Sequence of chain 1.C:
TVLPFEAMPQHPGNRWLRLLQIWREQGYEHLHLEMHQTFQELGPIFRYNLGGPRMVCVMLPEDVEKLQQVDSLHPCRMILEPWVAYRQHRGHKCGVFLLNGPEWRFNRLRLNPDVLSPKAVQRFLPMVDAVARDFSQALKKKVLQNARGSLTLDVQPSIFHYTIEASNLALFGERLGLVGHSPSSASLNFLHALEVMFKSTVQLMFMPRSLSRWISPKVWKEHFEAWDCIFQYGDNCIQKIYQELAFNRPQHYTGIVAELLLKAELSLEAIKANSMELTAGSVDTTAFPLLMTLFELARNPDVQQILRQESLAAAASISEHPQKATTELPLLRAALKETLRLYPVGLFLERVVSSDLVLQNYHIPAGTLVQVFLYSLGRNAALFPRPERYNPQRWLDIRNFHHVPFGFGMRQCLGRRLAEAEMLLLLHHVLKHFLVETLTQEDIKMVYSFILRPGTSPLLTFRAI

A small-molecule ligand and the protein it binds are described below.
Small molecule (SMILES): N#Cc1ccc([C@H]2CCc3cncn32)c(F)c1

Binding-site contacts:
Ligand atom C16 contacts residue THR295 of chain 1.C at 3.8 Å.
Ligand atom C07 contacts residue ALA290 of chain 1.C at 4.0 Å (hydrophobic).
Ligand atom C06 contacts residue TRP93 of chain 1.C at 4.0 Å (hydrophobic).
Ligand atom C13 contacts residue THR295 of chain 1.C at 3.6 Å.
Ligand atom C09 contacts residue TRP93 of chain 1.C at 3.9 Å (hydrophobic).
Ligand atom C09 contacts residue ALA290 of chain 1.C at 3.7 Å (hydrophobic).
Ligand atom C05 contacts residue PHE107 of chain 1.C at 3.9 Å (hydrophobic).
Ligand atom C12 contacts residue THR295 of chain 1.C at 4.0 Å.
Ligand atom C03 contacts residue TRP93 of chain 1.C at 3.5 Å (hydrophobic).
Ligand atom C04 contacts residue PHE107 of chain 1.C at 4.0 Å (hydrophobic).
Ligand atom N15 contacts residue HEM1 of chain 1.R at 2.4 Å.
Ligand atom N01 contacts residue GLU287 of chain 1.C at 3.5 Å.
Ligand atom C14 contacts residue THR295 of chain 1.C at 4.0 Å.
Ligand atom C02 contacts residue GLU287 of chain 1.C at 3.7 Å.
Ligand atom C02 contacts residue TRP93 of chain 1.C at 4.0 Å (hydrophobic).
Ligand atom C16 contacts residue GLY291 of chain 1.C at 3.7 Å.
Ligand atom C16 contacts residue HEM1 of chain 1.R at 3.2 Å.
Ligand atom C09 contacts residue GLY291 of chain 1.C at 3.7 Å.
Ligand atom C11 contacts residue PHE464 of chain 1.C at 3.6 Å (hydrophobic).
Ligand atom N17 contacts residue THR295 of chain 1.C at 3.4 Å.
Ligand atom C10 contacts residue THR295 of chain 1.C at 3.7 Å.
Ligand atom C07 contacts residue TRP93 of chain 1.C at 3.9 Å (hydrophobic).
Ligand atom C04 contacts residue TRP93 of chain 1.C at 3.5 Å (hydrophobic).
Ligand atom C13 contacts residue PHE107 of chain 1.C at 4.0 Å (hydrophobic).
Ligand atom C05 contacts residue TRP93 of chain 1.C at 3.8 Å (hydrophobic).
Ligand atom F08 contacts residue PHE208 of chain 1.C at 3.1 Å.
Ligand atom F08 contacts residue ALA290 of chain 1.C at 3.5 Å.
Ligand atom F08 contacts residue GLY291 of chain 1.C at 3.6 Å.
Ligand atom C07 contacts residue GLY291 of chain 1.C at 3.4 Å.
Ligand atom N01 contacts residue ARG97 of chain 1.C at 3.0 Å (salt-bridge).
Ligand atom C02 contacts residue ARG97 of chain 1.C at 4.0 Å.
Ligand atom N01 contacts residue ALA290 of chain 1.C at 4.0 Å.
Ligand atom C06 contacts residue GLY291 of chain 1.C at 3.6 Å.
Ligand atom C10 contacts residue GLY291 of chain 1.C at 4.0 Å.
Ligand atom C02 contacts residue ALA290 of chain 1.C at 3.9 Å (hydrophobic).
Ligand atom C11 contacts residue PHE208 of chain 1.C at 4.0 Å (hydrophobic).
Ligand atom C14 contacts residue HEM1 of chain 1.R at 3.1 Å.
Ligand atom C02 contacts residue TRP237 of chain 1.C at 3.7 Å (hydrophobic).
Ligand atom N01 contacts residue TRP237 of chain 1.C at 3.5 Å.
Ligand atom C12 contacts residue PHE464 of chain 1.C at 3.9 Å (hydrophobic).